Sequence of chain 2.A:
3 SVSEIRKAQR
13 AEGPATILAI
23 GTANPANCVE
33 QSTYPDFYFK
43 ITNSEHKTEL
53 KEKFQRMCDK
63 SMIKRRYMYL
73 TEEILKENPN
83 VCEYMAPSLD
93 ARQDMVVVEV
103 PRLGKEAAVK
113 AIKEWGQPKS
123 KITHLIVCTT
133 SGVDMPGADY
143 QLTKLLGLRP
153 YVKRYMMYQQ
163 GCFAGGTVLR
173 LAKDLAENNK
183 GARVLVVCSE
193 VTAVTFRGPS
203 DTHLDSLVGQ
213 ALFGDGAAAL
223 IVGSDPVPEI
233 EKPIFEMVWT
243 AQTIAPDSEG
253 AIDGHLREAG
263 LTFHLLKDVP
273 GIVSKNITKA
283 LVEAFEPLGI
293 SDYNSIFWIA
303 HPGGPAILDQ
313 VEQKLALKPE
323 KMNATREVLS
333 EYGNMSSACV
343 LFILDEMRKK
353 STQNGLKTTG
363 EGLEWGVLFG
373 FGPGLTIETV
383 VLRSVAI

The protein below binds the small molecule below.
Small molecule (SMILES): Oc1ccc(/C=C/c2cc(O)cc(O)c2)cc1

Binding-site contacts:
Ligand atom O1 contacts residue THR194 of chain 2.A at 3.2 Å.
Ligand atom C1 contacts residue MET137 of chain 1.A at 3.8 Å (hydrophobic).
Ligand atom C14 contacts residue ASN336 of chain 2.A at 3.9 Å.
Ligand atom C12 contacts residue GLU192 of chain 2.A at 3.7 Å.
Ligand atom O1 contacts residue GLU192 of chain 2.A at 3.2 Å.
Ligand atom C14 contacts residue SER338 of chain 2.A at 3.5 Å.
Ligand atom O1 contacts residue VAL193 of chain 2.A at 3.2 Å (h-bond).
Ligand atom C10 contacts residue THR197 of chain 2.A at 3.8 Å.
Ligand atom C12 contacts residue THR194 of chain 2.A at 3.4 Å.
Ligand atom C12 contacts residue GLY216 of chain 2.A at 3.5 Å.
Ligand atom C2 contacts residue PHE265 of chain 2.A at 3.6 Å (hydrophobic).
Ligand atom O2 contacts residue PRO375 of chain 2.A at 3.4 Å.
Ligand atom C11 contacts residue THR194 of chain 2.A at 3.9 Å.
Ligand atom C3 contacts residue PHE265 of chain 2.A at 3.8 Å (hydrophobic).
Ligand atom O3 contacts residue ASP255 of chain 2.A at 3.0 Å (salt-bridge).
Ligand atom C13 contacts residue ASN336 of chain 2.A at 3.6 Å.
Ligand atom C13 contacts residue THR194 of chain 2.A at 3.7 Å.
Ligand atom C7 contacts residue PHE215 of chain 2.A at 3.9 Å (hydrophobic).
Ligand atom C11 contacts residue VAL193 of chain 2.A at 3.8 Å (hydrophobic).
Ligand atom C13 contacts residue GLY216 of chain 2.A at 3.3 Å.
Ligand atom O2 contacts residue ILE254 of chain 2.A at 3.4 Å.
Ligand atom O3 contacts residue GLY256 of chain 2.A at 2.8 Å.
Ligand atom C9 contacts residue SER338 of chain 2.A at 3.8 Å.
Ligand atom O3 contacts residue THR264 of chain 2.A at 2.6 Å (h-bond).
Ligand atom O3 contacts residue PHE265 of chain 2.A at 3.5 Å.
Ligand atom O1 contacts residue GLY216 of chain 2.A at 2.8 Å (h-bond).
Ligand atom C6 contacts residue PHE265 of chain 2.A at 3.9 Å (hydrophobic).
Ligand atom C1 contacts residue PHE265 of chain 2.A at 3.4 Å (hydrophobic).
Ligand atom C9 contacts residue PHE215 of chain 2.A at 3.9 Å (hydrophobic).
Ligand atom C2 contacts residue ILE254 of chain 2.A at 3.8 Å (hydrophobic).
Ligand atom C6 contacts residue THR264 of chain 2.A at 3.9 Å.
Ligand atom C1 contacts residue THR264 of chain 2.A at 3.6 Å.
Ligand atom C13 contacts residue SER338 of chain 2.A at 3.9 Å.
Ligand atom C7 contacts residue THR197 of chain 2.A at 3.7 Å.
Ligand atom C13 contacts residue PHE215 of chain 2.A at 3.9 Å (hydrophobic).
Ligand atom O3 contacts residue MET137 of chain 1.A at 3.8 Å.
Ligand atom C8 contacts residue PHE215 of chain 2.A at 3.5 Å (hydrophobic).
Ligand atom O1 contacts residue ASP217 of chain 2.A at 3.6 Å (salt-bridge).
Ligand atom C6 contacts residue LEU263 of chain 2.A at 3.8 Å (hydrophobic).
Ligand atom C14 contacts residue PHE215 of chain 2.A at 3.5 Å (hydrophobic).

Sequence of chain 1.A:
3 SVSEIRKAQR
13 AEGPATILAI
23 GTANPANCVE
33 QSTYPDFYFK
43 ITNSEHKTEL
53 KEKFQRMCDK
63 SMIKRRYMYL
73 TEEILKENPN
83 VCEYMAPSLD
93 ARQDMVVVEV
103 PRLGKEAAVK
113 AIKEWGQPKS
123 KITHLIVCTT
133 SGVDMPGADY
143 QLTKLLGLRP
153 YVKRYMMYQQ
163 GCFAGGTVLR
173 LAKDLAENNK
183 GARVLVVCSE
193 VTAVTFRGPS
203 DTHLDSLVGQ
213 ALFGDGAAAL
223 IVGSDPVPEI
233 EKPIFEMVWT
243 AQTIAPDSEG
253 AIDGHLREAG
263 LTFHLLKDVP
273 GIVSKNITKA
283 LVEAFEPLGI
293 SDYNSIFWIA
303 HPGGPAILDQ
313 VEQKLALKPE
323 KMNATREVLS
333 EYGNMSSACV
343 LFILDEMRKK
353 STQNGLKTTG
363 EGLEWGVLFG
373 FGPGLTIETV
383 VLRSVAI